A protein and the small-molecule ligand that binds it are described below.
Small molecule (SMILES): CC(=O)N[C@@H]1[C@@H](O)[C@H](O)[C@@H](CO)O[C@H]1O

Sequence of chain 1.D:
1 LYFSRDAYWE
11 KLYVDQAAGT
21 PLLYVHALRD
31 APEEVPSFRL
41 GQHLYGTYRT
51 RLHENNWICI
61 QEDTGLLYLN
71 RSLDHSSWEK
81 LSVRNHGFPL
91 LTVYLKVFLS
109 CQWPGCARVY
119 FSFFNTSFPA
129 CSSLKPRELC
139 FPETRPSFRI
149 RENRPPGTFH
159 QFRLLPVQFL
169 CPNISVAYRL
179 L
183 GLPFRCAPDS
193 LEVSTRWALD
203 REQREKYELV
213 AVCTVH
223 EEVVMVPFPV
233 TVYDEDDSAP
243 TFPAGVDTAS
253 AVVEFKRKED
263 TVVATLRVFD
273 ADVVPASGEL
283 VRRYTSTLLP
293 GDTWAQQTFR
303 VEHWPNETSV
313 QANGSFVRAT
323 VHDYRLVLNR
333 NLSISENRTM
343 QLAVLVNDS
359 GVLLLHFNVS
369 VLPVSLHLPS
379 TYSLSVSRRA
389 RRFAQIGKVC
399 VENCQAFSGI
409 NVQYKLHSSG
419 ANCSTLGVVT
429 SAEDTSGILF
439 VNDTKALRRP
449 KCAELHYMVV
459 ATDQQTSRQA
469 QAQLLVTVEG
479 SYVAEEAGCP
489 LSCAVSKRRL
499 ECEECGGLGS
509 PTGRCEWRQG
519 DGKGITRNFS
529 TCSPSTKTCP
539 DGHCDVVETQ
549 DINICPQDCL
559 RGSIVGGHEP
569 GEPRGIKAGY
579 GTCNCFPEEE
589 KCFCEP

Binding-site contacts:
Ligand atom C1 contacts residue SER351 of chain 1.D at 4.3 Å.
Ligand atom C1 contacts residue ASN349 of chain 1.D at 1.4 Å.
Ligand atom O5 contacts residue ASN349 of chain 1.D at 2.4 Å (h-bond).
Ligand atom C4 contacts residue ASN349 of chain 1.D at 4.2 Å.
Ligand atom C5 contacts residue SER351 of chain 1.D at 3.7 Å.
Ligand atom C8 contacts residue VAL360 of chain 1.D at 3.7 Å (hydrophobic).
Ligand atom N2 contacts residue ASN349 of chain 1.D at 2.9 Å (h-bond).
Ligand atom C7 contacts residue ASN349 of chain 1.D at 3.9 Å.
Ligand atom C2 contacts residue ASN349 of chain 1.D at 2.5 Å.
Ligand atom C5 contacts residue ASN349 of chain 1.D at 3.7 Å.
Ligand atom C6 contacts residue SER351 of chain 1.D at 3.8 Å.
Ligand atom O5 contacts residue SER351 of chain 1.D at 3.9 Å.
Ligand atom O7 contacts residue ASN349 of chain 1.D at 4.4 Å.
Ligand atom C3 contacts residue ASN349 of chain 1.D at 3.8 Å.